Binding-site contacts:
Ligand atom C5 contacts residue ASN70 of chain 1.B at 3.6 Å.
Ligand atom N2 contacts residue ASN70 of chain 1.B at 2.6 Å (h-bond).
Ligand atom O6 contacts residue SER72 of chain 1.B at 4.3 Å.
Ligand atom C8 contacts residue ASN70 of chain 1.B at 3.4 Å.
Ligand atom C2 contacts residue ASN70 of chain 1.B at 2.1 Å.
Ligand atom C1 contacts residue ASN70 of chain 1.B at 1.4 Å.
Ligand atom O7 contacts residue ASN70 of chain 1.B at 3.0 Å (h-bond).
Ligand atom C3 contacts residue ASN70 of chain 1.B at 3.5 Å.
Ligand atom O3 contacts residue ASN70 of chain 1.B at 4.4 Å.
Ligand atom C7 contacts residue ASN70 of chain 1.B at 2.9 Å.
Ligand atom C4 contacts residue ASN70 of chain 1.B at 3.9 Å.
Ligand atom O5 contacts residue ASN70 of chain 1.B at 2.4 Å (h-bond).

A small-molecule ligand and the protein it binds are described below.
Small molecule (SMILES): CC(=O)N[C@@H]1[C@@H](O)[C@H](O)[C@@H](CO)O[C@H]1O

Sequence of chain 1.B:
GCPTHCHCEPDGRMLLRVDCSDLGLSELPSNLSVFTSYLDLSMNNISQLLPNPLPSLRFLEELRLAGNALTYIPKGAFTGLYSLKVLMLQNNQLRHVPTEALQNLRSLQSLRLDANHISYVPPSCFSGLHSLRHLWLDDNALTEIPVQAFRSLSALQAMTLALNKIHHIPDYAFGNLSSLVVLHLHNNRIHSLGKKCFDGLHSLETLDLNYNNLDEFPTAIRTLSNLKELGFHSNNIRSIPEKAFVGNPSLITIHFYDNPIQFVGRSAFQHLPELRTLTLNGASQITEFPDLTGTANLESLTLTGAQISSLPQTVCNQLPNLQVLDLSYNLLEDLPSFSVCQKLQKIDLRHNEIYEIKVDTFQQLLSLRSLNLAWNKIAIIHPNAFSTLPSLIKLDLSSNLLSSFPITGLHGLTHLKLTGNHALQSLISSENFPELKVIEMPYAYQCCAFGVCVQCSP